Binding-site contacts:
Ligand atom CAG contacts residue VAL492 of chain 1.A at 3.5 Å (hydrophobic).
Ligand atom CAF contacts residue TYR324 of chain 1.A at 3.4 Å (hydrophobic).
Ligand atom CLE contacts residue LEU500 of chain 1.A at 3.6 Å.
Ligand atom NAM contacts residue LEU321 of chain 1.A at 3.5 Å.
Ligand atom OAB contacts residue TYR354 of chain 1.A at 2.2 Å (h-bond).
Ligand atom CAL contacts residue TYR317 of chain 1.A at 3.5 Å (hydrophobic).
Ligand atom CAQ contacts residue VAL318 of chain 1.A at 3.6 Å (hydrophobic).
Ligand atom CAN contacts residue TYR317 of chain 1.A at 3.4 Å (hydrophobic).
Ligand atom CAI contacts residue MET491 of chain 1.A at 3.5 Å (hydrophobic).
Ligand atom CAG contacts residue SER322 of chain 1.A at 4.0 Å.
Ligand atom CAN contacts residue SER499 of chain 1.A at 3.4 Å.
Ligand atom OAB contacts residue TYR317 of chain 1.A at 3.2 Å.
Ligand atom CAA contacts residue LEU353 of chain 1.A at 3.5 Å (hydrophobic).
Ligand atom CAJ contacts residue ALA496 of chain 1.A at 3.6 Å (hydrophobic).
Ligand atom CAJ contacts residue GLY495 of chain 1.A at 3.8 Å.
Ligand atom CAG contacts residue TYR324 of chain 1.A at 3.7 Å (hydrophobic).
Ligand atom CAI contacts residue ALA496 of chain 1.A at 3.6 Å (hydrophobic).
Ligand atom CAA contacts residue TRP356 of chain 1.A at 3.8 Å (hydrophobic).
Ligand atom NAM contacts residue VAL318 of chain 1.A at 4.0 Å.
Ligand atom OAC contacts residue VAL318 of chain 1.A at 3.7 Å.
Ligand atom OAB contacts residue SER499 of chain 1.A at 3.9 Å.
Ligand atom CAH contacts residue ALA496 of chain 1.A at 3.7 Å (hydrophobic).
Ligand atom CAK contacts residue TRP356 of chain 1.A at 3.5 Å (hydrophobic).
Ligand atom CAK contacts residue TYR354 of chain 1.A at 3.6 Å (hydrophobic).
Ligand atom CAI contacts residue GLY495 of chain 1.A at 3.5 Å.
Ligand atom CAL contacts residue LEU321 of chain 1.A at 3.6 Å (hydrophobic).
Ligand atom CAL contacts residue TYR354 of chain 1.A at 3.6 Å (hydrophobic).
Ligand atom CLE contacts residue VAL318 of chain 1.A at 3.7 Å.
Ligand atom CAQ contacts residue ALA496 of chain 1.A at 3.7 Å (hydrophobic).
Ligand atom CAA contacts residue MET491 of chain 1.A at 3.8 Å (hydrophobic).
Ligand atom FAD contacts residue LEU321 of chain 1.A at 3.1 Å.
Ligand atom CAN contacts residue TYR354 of chain 1.A at 3.2 Å (hydrophobic).
Ligand atom CAT contacts residue VAL318 of chain 1.A at 3.8 Å (hydrophobic).
Ligand atom CAO contacts residue TRP356 of chain 1.A at 4.0 Å (hydrophobic).
Ligand atom CLE contacts residue ALA496 of chain 1.A at 3.9 Å.
Ligand atom CAT contacts residue LEU321 of chain 1.A at 3.9 Å (hydrophobic).
Ligand atom OAC contacts residue SER499 of chain 1.A at 2.4 Å (h-bond).
Ligand atom CAP contacts residue LEU321 of chain 1.A at 3.6 Å (hydrophobic).
Ligand atom CAA contacts residue GLY495 of chain 1.A at 3.8 Å.
Ligand atom CAO contacts residue GLY495 of chain 1.A at 3.9 Å.

Sequence of chain 1.A:
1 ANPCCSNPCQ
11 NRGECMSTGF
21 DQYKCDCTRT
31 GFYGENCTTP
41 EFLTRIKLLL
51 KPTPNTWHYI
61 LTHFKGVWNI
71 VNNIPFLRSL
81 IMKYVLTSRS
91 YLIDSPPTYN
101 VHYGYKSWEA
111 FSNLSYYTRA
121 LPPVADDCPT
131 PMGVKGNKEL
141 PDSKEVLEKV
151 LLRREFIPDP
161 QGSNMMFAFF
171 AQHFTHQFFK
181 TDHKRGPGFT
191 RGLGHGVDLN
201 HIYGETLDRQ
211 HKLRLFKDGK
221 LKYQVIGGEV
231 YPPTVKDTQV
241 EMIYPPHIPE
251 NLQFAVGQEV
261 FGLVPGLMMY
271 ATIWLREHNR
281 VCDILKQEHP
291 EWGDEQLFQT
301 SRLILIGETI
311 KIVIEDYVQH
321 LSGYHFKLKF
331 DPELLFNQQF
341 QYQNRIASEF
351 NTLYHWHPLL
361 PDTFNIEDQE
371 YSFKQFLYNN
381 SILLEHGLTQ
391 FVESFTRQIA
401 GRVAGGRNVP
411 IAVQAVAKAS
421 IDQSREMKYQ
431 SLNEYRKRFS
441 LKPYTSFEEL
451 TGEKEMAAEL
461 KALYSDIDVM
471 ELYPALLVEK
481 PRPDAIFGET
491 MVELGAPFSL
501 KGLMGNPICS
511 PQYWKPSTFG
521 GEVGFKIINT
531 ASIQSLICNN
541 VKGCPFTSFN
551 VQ

The protein below binds the small molecule below.
Small molecule (SMILES): Cc1ccc(Nc2c(F)cccc2Cl)c(CC(=O)O)c1